Sequence of chain 1.D:
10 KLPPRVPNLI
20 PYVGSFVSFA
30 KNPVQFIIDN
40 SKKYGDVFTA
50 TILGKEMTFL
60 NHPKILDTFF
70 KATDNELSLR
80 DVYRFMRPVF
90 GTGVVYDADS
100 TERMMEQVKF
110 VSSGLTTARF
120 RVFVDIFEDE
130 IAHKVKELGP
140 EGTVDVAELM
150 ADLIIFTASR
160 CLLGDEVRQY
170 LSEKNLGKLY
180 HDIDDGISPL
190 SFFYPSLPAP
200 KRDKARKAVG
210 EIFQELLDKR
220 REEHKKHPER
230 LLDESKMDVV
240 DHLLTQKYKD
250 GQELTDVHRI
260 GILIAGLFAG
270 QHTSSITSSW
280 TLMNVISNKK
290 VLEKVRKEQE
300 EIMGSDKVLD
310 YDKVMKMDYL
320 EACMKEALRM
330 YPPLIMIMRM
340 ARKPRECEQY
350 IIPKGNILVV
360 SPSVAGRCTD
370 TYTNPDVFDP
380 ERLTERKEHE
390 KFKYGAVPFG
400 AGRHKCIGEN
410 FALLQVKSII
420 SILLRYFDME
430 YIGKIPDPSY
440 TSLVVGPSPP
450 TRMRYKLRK

Binding-site contacts:
Ligand atom C5 contacts residue TYR95 of chain 1.D at 3.4 Å (hydrophobic).
Ligand atom C2 contacts residue PHE191 of chain 1.D at 3.1 Å (hydrophobic).
Ligand atom C26 contacts residue ALA264 of chain 1.D at 3.6 Å (hydrophobic).
Ligand atom C10 contacts residue HEM1 of chain 1.K at 3.2 Å.
Ligand atom C28 contacts residue PRO188 of chain 1.D at 2.3 Å (hydrophobic).
Ligand atom F6 contacts residue TYR95 of chain 1.D at 2.8 Å.
Ligand atom F30 contacts residue PHE267 of chain 1.D at 3.5 Å.
Ligand atom C2 contacts residue MET335 of chain 1.D at 3.4 Å (hydrophobic).
Ligand atom F30 contacts residue PHE89 of chain 1.D at 3.6 Å.
Ligand atom C24 contacts residue TYR82 of chain 1.D at 3.2 Å (hydrophobic).
Ligand atom C16 contacts residue TYR82 of chain 1.D at 3.3 Å (hydrophobic).
Ligand atom N12 contacts residue MET337 of chain 1.D at 2.9 Å.
Ligand atom C29 contacts residue PRO188 of chain 1.D at 2.9 Å (hydrophobic).
Ligand atom C1 contacts residue PHE192 of chain 1.D at 2.9 Å (hydrophobic).
Ligand atom C27 contacts residue PHE191 of chain 1.D at 2.9 Å (hydrophobic).
Ligand atom C41 contacts residue ALA264 of chain 1.D at 3.5 Å (hydrophobic).
Ligand atom C42 contacts residue ALA264 of chain 1.D at 3.6 Å (hydrophobic).
Ligand atom C1 contacts residue MET335 of chain 1.D at 2.9 Å (hydrophobic).
Ligand atom C27 contacts residue MET337 of chain 1.D at 3.4 Å (hydrophobic).
Ligand atom C11 contacts residue HEM1 of chain 1.K at 2.9 Å.
Ligand atom C8 contacts residue MET337 of chain 1.D at 3.5 Å (hydrophobic).
Ligand atom C17 contacts residue LEU442 of chain 1.D at 3.6 Å (hydrophobic).
Ligand atom F37 contacts residue VAL107 of chain 1.D at 3.5 Å.
Ligand atom C2 contacts residue PHE192 of chain 1.D at 2.8 Å (hydrophobic).
Ligand atom C32 contacts residue LEU333 of chain 1.D at 3.6 Å (hydrophobic).
Ligand atom N33 contacts residue LEU333 of chain 1.D at 3.5 Å.
Ligand atom N12 contacts residue TYR82 of chain 1.D at 3.1 Å.
Ligand atom C18 contacts residue LEU442 of chain 1.D at 3.6 Å (hydrophobic).
Ligand atom N21 contacts residue HEM1 of chain 1.K at 2.1 Å.
Ligand atom N22 contacts residue TYR82 of chain 1.D at 2.4 Å.
Ligand atom N12 contacts residue PHE191 of chain 1.D at 3.2 Å.
Ligand atom C38 contacts residue VAL107 of chain 1.D at 3.6 Å (hydrophobic).
Ligand atom N22 contacts residue MET337 of chain 1.D at 3.4 Å.
Ligand atom F37 contacts residue GLN106 of chain 1.D at 3.4 Å.
Ligand atom C23 contacts residue TYR82 of chain 1.D at 3.0 Å (hydrophobic).
Ligand atom C7 contacts residue PRO188 of chain 1.D at 3.6 Å (hydrophobic).
Ligand atom C28 contacts residue MET335 of chain 1.D at 3.3 Å (hydrophobic).
Ligand atom C39 contacts residue VAL94 of chain 1.D at 3.6 Å (hydrophobic).
Ligand atom C2 contacts residue PRO188 of chain 1.D at 3.5 Å (hydrophobic).
Ligand atom C1 contacts residue PRO188 of chain 1.D at 2.7 Å (hydrophobic).

This small molecule binds to this protein.
Small molecule (SMILES): O=C(N[C@@H](Cn1ccnc1)c1c(F)cc(-c2ccc(F)cc2)cc1F)c1ccc(-c2nnc(-c3ccccc3)o2)cc1